The small molecule below binds the protein below.
Small molecule (SMILES): CC(=O)N[C@@H]1[C@@H](O)[C@H](O)[C@@H](CO)O[C@H]1O

Binding-site contacts:
Ligand atom C2 contacts residue ASN74 of chain 1.B at 2.6 Å.
Ligand atom O7 contacts residue HIS73 of chain 1.B at 4.3 Å.
Ligand atom N2 contacts residue ASN74 of chain 1.B at 3.0 Å (h-bond).
Ligand atom C8 contacts residue ASN74 of chain 1.B at 3.8 Å.
Ligand atom O5 contacts residue LEU91 of chain 1.B at 4.5 Å.
Ligand atom C6 contacts residue MET106 of chain 1.B at 3.8 Å (hydrophobic).
Ligand atom C3 contacts residue ASN74 of chain 1.B at 3.9 Å.
Ligand atom C4 contacts residue ASN74 of chain 1.B at 4.4 Å.
Ligand atom C5 contacts residue ASN74 of chain 1.B at 3.7 Å.
Ligand atom C1 contacts residue ASN74 of chain 1.B at 1.4 Å.
Ligand atom O7 contacts residue ASN74 of chain 1.B at 3.4 Å (h-bond).
Ligand atom C1 contacts residue THR76 of chain 1.B at 4.2 Å.
Ligand atom O5 contacts residue ASN74 of chain 1.B at 2.4 Å (h-bond).
Ligand atom O5 contacts residue MET106 of chain 1.B at 4.2 Å.
Ligand atom C7 contacts residue ASN74 of chain 1.B at 3.4 Å.

Sequence of chain 1.B:
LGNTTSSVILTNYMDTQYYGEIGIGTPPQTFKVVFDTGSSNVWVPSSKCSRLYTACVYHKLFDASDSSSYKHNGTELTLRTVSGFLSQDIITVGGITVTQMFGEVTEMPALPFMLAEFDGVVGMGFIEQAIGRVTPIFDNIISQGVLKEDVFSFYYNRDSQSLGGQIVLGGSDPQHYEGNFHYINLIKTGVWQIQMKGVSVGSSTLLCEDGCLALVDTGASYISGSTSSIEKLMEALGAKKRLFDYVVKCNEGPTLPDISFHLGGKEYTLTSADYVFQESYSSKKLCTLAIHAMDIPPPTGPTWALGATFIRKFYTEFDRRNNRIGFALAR